Sequence of chain 1.A:
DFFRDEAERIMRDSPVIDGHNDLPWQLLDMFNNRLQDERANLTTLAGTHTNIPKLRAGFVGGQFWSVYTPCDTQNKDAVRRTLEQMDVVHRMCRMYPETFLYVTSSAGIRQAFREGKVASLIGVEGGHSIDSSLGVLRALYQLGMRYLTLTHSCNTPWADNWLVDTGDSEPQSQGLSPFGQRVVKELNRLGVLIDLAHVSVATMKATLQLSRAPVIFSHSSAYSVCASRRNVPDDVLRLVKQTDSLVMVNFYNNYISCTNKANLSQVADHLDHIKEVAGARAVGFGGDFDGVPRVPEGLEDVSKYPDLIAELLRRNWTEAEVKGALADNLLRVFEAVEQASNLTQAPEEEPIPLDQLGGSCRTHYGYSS

This small molecule binds to this protein.
Small molecule (SMILES): CC1(C)C[C@@H]1C(=O)N/C(=C\CCCCSCC(N)C(=O)O)C(=O)O

Binding-site contacts:
Ligand atom C4 contacts residue TYR68 of chain 1.A at 3.4 Å (hydrophobic).
Ligand atom C11 contacts residue TYR255 of chain 1.A at 3.9 Å (hydrophobic).
Ligand atom C16 contacts residue TYR252 of chain 1.A at 3.6 Å (hydrophobic).
Ligand atom C14 contacts residue GLY291 of chain 1.A at 3.7 Å.
Ligand atom O10 contacts residue HIS152 of chain 1.A at 2.8 Å (h-bond).
Ligand atom O10 contacts residue HIS198 of chain 1.A at 3.5 Å.
Ligand atom C14 contacts residue VAL292 of chain 1.A at 3.8 Å (hydrophobic).
Ligand atom C5 contacts residue GLY291 of chain 1.A at 3.8 Å.
Ligand atom O13 contacts residue ARG230 of chain 1.A at 3.0 Å (salt-bridge).
Ligand atom N7 contacts residue ASP288 of chain 1.A at 3.6 Å (salt-bridge).
Ligand atom C1 contacts residue ZN1 of chain 1.E at 3.4 Å.
Ligand atom O10 contacts residue ZN1 of chain 1.F at 3.2 Å.
Ligand atom O12 contacts residue TYR255 of chain 1.A at 3.0 Å (h-bond).
Ligand atom C11 contacts residue ARG230 of chain 1.A at 3.6 Å.
Ligand atom O12 contacts residue ARG230 of chain 1.A at 2.9 Å (salt-bridge).
Ligand atom C9 contacts residue TYR255 of chain 1.A at 3.5 Å (hydrophobic).
Ligand atom N7 contacts residue ZN1 of chain 1.F at 3.9 Å.
Ligand atom O13 contacts residue HIS219 of chain 1.A at 3.2 Å (h-bond).
Ligand atom C2 contacts residue GLY291 of chain 1.A at 3.3 Å.
Ligand atom C5 contacts residue TRP25 of chain 1.A at 3.9 Å (hydrophobic).
Ligand atom C2 contacts residue ASP22 of chain 1.A at 3.6 Å.
Ligand atom C5 contacts residue TYR68 of chain 1.A at 3.8 Å (hydrophobic).
Ligand atom C11 contacts residue ZN1 of chain 1.F at 3.2 Å.
Ligand atom C2 contacts residue ZN1 of chain 1.E at 3.6 Å.
Ligand atom C1 contacts residue ASP22 of chain 1.A at 3.7 Å.
Ligand atom O13 contacts residue HIS198 of chain 1.A at 3.0 Å (h-bond).
Ligand atom C3 contacts residue TYR68 of chain 1.A at 3.8 Å (hydrophobic).
Ligand atom C16 contacts residue PRO293 of chain 1.A at 3.6 Å (hydrophobic).
Ligand atom C1 contacts residue TYR68 of chain 1.A at 3.5 Å (hydrophobic).
Ligand atom N7 contacts residue GLY291 of chain 1.A at 3.0 Å (h-bond).
Ligand atom C6 contacts residue ZN1 of chain 1.F at 3.5 Å.
Ligand atom O12 contacts residue HIS198 of chain 1.A at 3.1 Å.
Ligand atom C1 contacts residue HIS152 of chain 1.A at 3.7 Å.
Ligand atom O13 contacts residue ZN1 of chain 1.F at 2.3 Å.
Ligand atom O13 contacts residue ASP288 of chain 1.A at 2.8 Å (salt-bridge).
Ligand atom C1 contacts residue GLU125 of chain 1.A at 3.7 Å.
Ligand atom C6 contacts residue GLY291 of chain 1.A at 3.6 Å.
Ligand atom C11 contacts residue HIS198 of chain 1.A at 3.4 Å.
Ligand atom C11 contacts residue ASP288 of chain 1.A at 3.3 Å.
Ligand atom C8 contacts residue ASP288 of chain 1.A at 3.4 Å.